Sequence of chain 1.C:
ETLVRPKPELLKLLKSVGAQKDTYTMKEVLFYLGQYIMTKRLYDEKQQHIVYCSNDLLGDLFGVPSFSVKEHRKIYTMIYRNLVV

This protein binds this small molecule.
Small molecule (SMILES): CCOc1cc(OC)ccc1C1=N[C@@H](c2ccc(Br)cc2)[C@@H](c2ccc(Br)cc2)N1C(=O)N1CCN(CCO)CC1

Binding-site contacts:
Ligand atom O23 contacts residue HIS49 of chain 1.A at 3.5 Å (h-bond).
Ligand atom C15 contacts residue MET38 of chain 1.A at 3.7 Å (hydrophobic).
Ligand atom C45 contacts residue VAL69 of chain 1.A at 3.6 Å (hydrophobic).
Ligand atom BR53 contacts residue PHE67 of chain 1.A at 3.8 Å.
Ligand atom C21 contacts residue HIS72 of chain 1.C at 3.7 Å.
Ligand atom C23 contacts residue GLN48 of chain 1.A at 3.9 Å.
Ligand atom C41 contacts residue IMZ1 of chain 1.H at 3.6 Å.
Ligand atom C54 contacts residue LEU30 of chain 1.A at 3.4 Å (hydrophobic).
Ligand atom BR43 contacts residue LEU30 of chain 1.A at 3.8 Å.
Ligand atom C14 contacts residue GLN48 of chain 1.A at 3.5 Å.
Ligand atom C43 contacts residue IMZ1 of chain 1.H at 3.9 Å.
Ligand atom C52 contacts residue VAL69 of chain 1.A at 3.9 Å (hydrophobic).
Ligand atom O10 contacts residue GLY34 of chain 1.A at 3.6 Å.
Ligand atom C44 contacts residue HIS72 of chain 1.A at 3.6 Å.
Ligand atom C55 contacts residue GLY34 of chain 1.A at 3.7 Å.
Ligand atom C11 contacts residue IMZ1 of chain 1.H at 3.7 Å.
Ligand atom C28 contacts residue ILE37 of chain 1.A at 3.6 Å (hydrophobic).
Ligand atom C28 contacts residue MET38 of chain 1.A at 3.9 Å (hydrophobic).
Ligand atom C55 contacts residue LEU30 of chain 1.A at 3.2 Å (hydrophobic).
Ligand atom C54 contacts residue GLY34 of chain 1.A at 3.7 Å.
Ligand atom C4 contacts residue IMZ1 of chain 1.H at 3.8 Å.
Ligand atom C27 contacts residue VAL69 of chain 1.A at 3.7 Å (hydrophobic).
Ligand atom C42 contacts residue LEU30 of chain 1.A at 3.6 Å (hydrophobic).
Ligand atom C13 contacts residue LEU30 of chain 1.C at 3.5 Å (hydrophobic).
Ligand atom C53 contacts residue ILE37 of chain 1.A at 3.8 Å (hydrophobic).
Ligand atom O17 contacts residue GLN48 of chain 1.A at 2.4 Å (h-bond).
Ligand atom C40 contacts residue IMZ1 of chain 1.H at 3.9 Å.
Ligand atom C25 contacts residue GLN48 of chain 1.A at 3.3 Å.
Ligand atom C12 contacts residue IMZ1 of chain 1.H at 3.5 Å.
Ligand atom C16 contacts residue GLN48 of chain 1.A at 3.3 Å.
Ligand atom C21 contacts residue VAL69 of chain 1.A at 3.9 Å (hydrophobic).
Ligand atom C51 contacts residue VAL69 of chain 1.A at 3.9 Å (hydrophobic).
Ligand atom O17 contacts residue TYR76 of chain 1.C at 3.6 Å.
Ligand atom C22 contacts residue HIS72 of chain 1.C at 3.4 Å.
Ligand atom C27 contacts residue GLN48 of chain 1.A at 3.5 Å.
Ligand atom C44 contacts residue VAL69 of chain 1.A at 3.4 Å (hydrophobic).
Ligand atom BR53 contacts residue ILE37 of chain 1.A at 3.7 Å.
Ligand atom N3 contacts residue IMZ1 of chain 1.H at 3.7 Å.
Ligand atom C42 contacts residue IMZ1 of chain 1.H at 3.6 Å.
Ligand atom O23 contacts residue GLN48 of chain 1.A at 3.6 Å.

Sequence of chain 1.A:
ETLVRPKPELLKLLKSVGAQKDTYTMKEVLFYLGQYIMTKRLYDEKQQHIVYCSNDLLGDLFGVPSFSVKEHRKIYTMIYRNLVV